The protein below binds the small molecule below.
Small molecule (SMILES): CC(=O)N[C@H]1[C@H](O[C@H]2[C@H](O)[C@@H](NC(C)=O)CO[C@@H]2CO)O[C@H](CO)[C@@H](O)[C@@H]1O

Binding-site contacts:
Ligand atom C1 contacts residue GLU271 of chain 1.B at 4.5 Å.
Ligand atom C3 contacts residue GLU294 of chain 1.B at 4.0 Å.
Ligand atom C2 contacts residue THR183 of chain 1.B at 3.9 Å.
Ligand atom C8 contacts residue ASN234 of chain 1.B at 3.5 Å.
Ligand atom C4 contacts residue ASN181 of chain 1.B at 4.3 Å.
Ligand atom N2 contacts residue GLU271 of chain 1.B at 4.4 Å.
Ligand atom C1 contacts residue THR183 of chain 1.B at 3.3 Å.
Ligand atom O5 contacts residue THR183 of chain 1.B at 3.7 Å.
Ligand atom O4 contacts residue GLU294 of chain 1.B at 3.5 Å (salt-bridge).
Ligand atom N2 contacts residue ASN181 of chain 1.B at 2.9 Å (h-bond).
Ligand atom C3 contacts residue ASN181 of chain 1.B at 3.9 Å.
Ligand atom C5 contacts residue THR183 of chain 1.B at 3.4 Å.
Ligand atom O3 contacts residue GLU294 of chain 1.B at 4.4 Å.
Ligand atom O7 contacts residue THR183 of chain 1.B at 4.2 Å.
Ligand atom C2 contacts residue ASN181 of chain 1.B at 2.5 Å.
Ligand atom N2 contacts residue THR183 of chain 1.B at 4.0 Å.
Ligand atom C5 contacts residue GLN270 of chain 1.B at 4.3 Å.
Ligand atom C7 contacts residue ASN234 of chain 1.B at 4.0 Å.
Ligand atom C1 contacts residue ASN181 of chain 1.B at 1.4 Å.
Ligand atom C4 contacts residue GLU294 of chain 1.B at 4.4 Å.
Ligand atom C5 contacts residue ASN181 of chain 1.B at 3.6 Å.
Ligand atom O7 contacts residue ASN181 of chain 1.B at 3.7 Å.
Ligand atom O6 contacts residue GLU271 of chain 1.B at 2.6 Å (salt-bridge).
Ligand atom C8 contacts residue TYR292 of chain 1.B at 3.6 Å (hydrophobic).
Ligand atom C7 contacts residue ASN181 of chain 1.B at 3.5 Å.
Ligand atom O5 contacts residue ASN181 of chain 1.B at 2.4 Å (h-bond).
Ligand atom O5 contacts residue GLN270 of chain 1.B at 3.5 Å.
Ligand atom C8 contacts residue PHE184 of chain 1.B at 3.5 Å (hydrophobic).
Ligand atom O7 contacts residue ASN234 of chain 1.B at 3.6 Å.
Ligand atom C6 contacts residue THR183 of chain 1.B at 4.5 Å.
Ligand atom C4 contacts residue THR183 of chain 1.B at 4.1 Å.
Ligand atom C6 contacts residue GLU271 of chain 1.B at 3.3 Å.
Ligand atom O4 contacts residue THR183 of chain 1.B at 4.5 Å.
Ligand atom O6 contacts residue GLN270 of chain 1.B at 3.6 Å.
Ligand atom C6 contacts residue GLN270 of chain 1.B at 3.8 Å.
Ligand atom C3 contacts residue THR183 of chain 1.B at 3.7 Å.
Ligand atom C1 contacts residue GLN270 of chain 1.B at 4.2 Å.

Sequence of chain 1.B:
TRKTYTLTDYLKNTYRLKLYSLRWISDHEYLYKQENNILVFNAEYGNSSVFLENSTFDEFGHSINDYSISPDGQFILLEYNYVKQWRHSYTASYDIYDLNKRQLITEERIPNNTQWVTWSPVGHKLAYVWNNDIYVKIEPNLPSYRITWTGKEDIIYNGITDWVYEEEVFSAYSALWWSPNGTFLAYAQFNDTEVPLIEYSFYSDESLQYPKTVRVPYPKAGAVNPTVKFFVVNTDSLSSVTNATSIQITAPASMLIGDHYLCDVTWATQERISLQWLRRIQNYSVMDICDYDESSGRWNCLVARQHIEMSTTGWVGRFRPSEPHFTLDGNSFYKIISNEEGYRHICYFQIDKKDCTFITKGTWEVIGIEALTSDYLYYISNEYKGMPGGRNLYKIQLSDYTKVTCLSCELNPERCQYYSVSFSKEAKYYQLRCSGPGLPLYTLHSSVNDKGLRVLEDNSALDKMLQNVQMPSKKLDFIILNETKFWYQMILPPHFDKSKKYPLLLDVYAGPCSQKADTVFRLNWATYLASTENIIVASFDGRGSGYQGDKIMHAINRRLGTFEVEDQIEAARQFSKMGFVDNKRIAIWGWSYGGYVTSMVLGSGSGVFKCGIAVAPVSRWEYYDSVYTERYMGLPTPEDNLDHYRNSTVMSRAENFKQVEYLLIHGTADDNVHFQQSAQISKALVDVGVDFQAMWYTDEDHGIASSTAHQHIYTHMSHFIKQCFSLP